Sequence of chain 1.U:
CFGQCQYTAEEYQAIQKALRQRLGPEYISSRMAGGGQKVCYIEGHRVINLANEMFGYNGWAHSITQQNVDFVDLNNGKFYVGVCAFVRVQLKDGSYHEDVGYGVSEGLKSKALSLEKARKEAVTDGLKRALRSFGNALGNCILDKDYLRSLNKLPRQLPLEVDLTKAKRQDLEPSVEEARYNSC

Sequence of chain 1.T:
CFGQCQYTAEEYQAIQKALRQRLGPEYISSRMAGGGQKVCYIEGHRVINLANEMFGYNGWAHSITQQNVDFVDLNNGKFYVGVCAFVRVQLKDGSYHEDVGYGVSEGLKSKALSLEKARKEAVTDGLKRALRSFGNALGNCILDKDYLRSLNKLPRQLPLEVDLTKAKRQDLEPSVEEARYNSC

The small molecule below binds the protein below.
Small molecule (SMILES): Nc1ccn([C@H]2C[C@H](O[P](=O)(O)OC[C@H]3O[C@@H](n4ccc(N)nc4=O)C[C@@H]3O[P](=O)(O)OC[C@H]3O[C@@H](n4ccc(N)nc4=O)C[C@@H]3O[P](=O)(O)OC[C@H]3O[C@@H](n4ccc(N)nc4=O)C[C@@H]3O[P](=O)(O)OC[C@H]3O[C@@H](n4ccc(N)nc4=O)C[C@@H]3O[P](=O)(O)OC[C@H]3O[C@@H](n4ccc(N)nc4=O)C[C@@H]3O[P](=O)(O)OC[C@H]3O[C@@H](n4ccc(N)nc4=O)C[C@@H]3O[P](=O)(O)OC[C@H]3O[C@@H](n4ccc(N)nc4=O)C[C@@H]3O)[C@@H](CO)O2)c(=O)n1

Sequence of chain 1.V:
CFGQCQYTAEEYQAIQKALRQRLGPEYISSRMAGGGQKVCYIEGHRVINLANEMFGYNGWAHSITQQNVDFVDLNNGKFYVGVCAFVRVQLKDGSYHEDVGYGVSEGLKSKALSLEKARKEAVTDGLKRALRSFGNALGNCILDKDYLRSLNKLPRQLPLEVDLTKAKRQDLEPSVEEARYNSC

Binding-site contacts:
Ligand atom P contacts residue LYS105 of chain 1.U at 3.2 Å.
Ligand atom N4 contacts residue LEU135 of chain 1.T at 3.3 Å.
Ligand atom C5' contacts residue GLU133 of chain 1.U at 3.1 Å.
Ligand atom O2 contacts residue LEU135 of chain 1.T at 3.5 Å.
Ligand atom O4' contacts residue GLY61 of chain 1.U at 3.2 Å (h-bond).
Ligand atom C4' contacts residue LEU140 of chain 1.T at 3.6 Å (hydrophobic).
Ligand atom O2 contacts residue SER137 of chain 1.U at 2.7 Å (h-bond).
Ligand atom OP1 contacts residue GLY62 of chain 1.V at 3.2 Å (h-bond).
Ligand atom N3 contacts residue LEU135 of chain 1.T at 3.7 Å.
Ligand atom N3 contacts residue LYS136 of chain 1.T at 3.0 Å (salt-bridge).
Ligand atom C4' contacts residue GLY61 of chain 1.U at 3.4 Å.
Ligand atom O2 contacts residue SER137 of chain 1.T at 2.8 Å (h-bond).
Ligand atom OP1 contacts residue GLN64 of chain 1.V at 3.3 Å (h-bond).
Ligand atom N4 contacts residue GLU133 of chain 1.U at 3.3 Å (salt-bridge).
Ligand atom C4 contacts residue LEU135 of chain 1.T at 3.5 Å (hydrophobic).
Ligand atom C3' contacts residue GLY61 of chain 1.V at 3.7 Å.
Ligand atom C2 contacts residue LEU135 of chain 1.T at 3.6 Å (hydrophobic).
Ligand atom C4' contacts residue GLU133 of chain 1.U at 3.1 Å.
Ligand atom C2' contacts residue GLY62 of chain 1.U at 3.3 Å.
Ligand atom C5' contacts residue GLY61 of chain 1.U at 3.7 Å.
Ligand atom O2 contacts residue LYS136 of chain 1.T at 2.9 Å (salt-bridge).
Ligand atom OP2 contacts residue LYS105 of chain 1.U at 2.3 Å (salt-bridge).
Ligand atom O4' contacts residue LEU140 of chain 1.U at 3.4 Å.
Ligand atom O2 contacts residue LYS136 of chain 1.U at 2.8 Å (salt-bridge).
Ligand atom OP1 contacts residue GLY61 of chain 1.V at 3.7 Å.
Ligand atom C5' contacts residue TYR107 of chain 1.U at 3.1 Å (hydrophobic).
Ligand atom N4 contacts residue LYS136 of chain 1.T at 3.5 Å.
Ligand atom C1' contacts residue LEU140 of chain 1.T at 3.6 Å (hydrophobic).
Ligand atom N4 contacts residue GLY134 of chain 1.U at 3.3 Å.
Ligand atom N3 contacts residue LYS136 of chain 1.U at 2.9 Å (salt-bridge).
Ligand atom O3' contacts residue GLY61 of chain 1.V at 3.3 Å.
Ligand atom O3' contacts residue LYS105 of chain 1.U at 3.0 Å (salt-bridge).
Ligand atom C4' contacts residue LEU140 of chain 1.U at 3.5 Å (hydrophobic).
Ligand atom C2 contacts residue LYS136 of chain 1.T at 3.3 Å.
Ligand atom C2' contacts residue LEU140 of chain 1.T at 3.5 Å (hydrophobic).
Ligand atom O4' contacts residue LEU140 of chain 1.T at 3.6 Å.
Ligand atom C2 contacts residue LYS136 of chain 1.U at 3.2 Å.
Ligand atom OP1 contacts residue GLU133 of chain 1.U at 3.5 Å (salt-bridge).
Ligand atom O4' contacts residue SER137 of chain 1.T at 3.7 Å.
Ligand atom O3' contacts residue TYR107 of chain 1.U at 3.6 Å.